Sequence of chain 1.D:
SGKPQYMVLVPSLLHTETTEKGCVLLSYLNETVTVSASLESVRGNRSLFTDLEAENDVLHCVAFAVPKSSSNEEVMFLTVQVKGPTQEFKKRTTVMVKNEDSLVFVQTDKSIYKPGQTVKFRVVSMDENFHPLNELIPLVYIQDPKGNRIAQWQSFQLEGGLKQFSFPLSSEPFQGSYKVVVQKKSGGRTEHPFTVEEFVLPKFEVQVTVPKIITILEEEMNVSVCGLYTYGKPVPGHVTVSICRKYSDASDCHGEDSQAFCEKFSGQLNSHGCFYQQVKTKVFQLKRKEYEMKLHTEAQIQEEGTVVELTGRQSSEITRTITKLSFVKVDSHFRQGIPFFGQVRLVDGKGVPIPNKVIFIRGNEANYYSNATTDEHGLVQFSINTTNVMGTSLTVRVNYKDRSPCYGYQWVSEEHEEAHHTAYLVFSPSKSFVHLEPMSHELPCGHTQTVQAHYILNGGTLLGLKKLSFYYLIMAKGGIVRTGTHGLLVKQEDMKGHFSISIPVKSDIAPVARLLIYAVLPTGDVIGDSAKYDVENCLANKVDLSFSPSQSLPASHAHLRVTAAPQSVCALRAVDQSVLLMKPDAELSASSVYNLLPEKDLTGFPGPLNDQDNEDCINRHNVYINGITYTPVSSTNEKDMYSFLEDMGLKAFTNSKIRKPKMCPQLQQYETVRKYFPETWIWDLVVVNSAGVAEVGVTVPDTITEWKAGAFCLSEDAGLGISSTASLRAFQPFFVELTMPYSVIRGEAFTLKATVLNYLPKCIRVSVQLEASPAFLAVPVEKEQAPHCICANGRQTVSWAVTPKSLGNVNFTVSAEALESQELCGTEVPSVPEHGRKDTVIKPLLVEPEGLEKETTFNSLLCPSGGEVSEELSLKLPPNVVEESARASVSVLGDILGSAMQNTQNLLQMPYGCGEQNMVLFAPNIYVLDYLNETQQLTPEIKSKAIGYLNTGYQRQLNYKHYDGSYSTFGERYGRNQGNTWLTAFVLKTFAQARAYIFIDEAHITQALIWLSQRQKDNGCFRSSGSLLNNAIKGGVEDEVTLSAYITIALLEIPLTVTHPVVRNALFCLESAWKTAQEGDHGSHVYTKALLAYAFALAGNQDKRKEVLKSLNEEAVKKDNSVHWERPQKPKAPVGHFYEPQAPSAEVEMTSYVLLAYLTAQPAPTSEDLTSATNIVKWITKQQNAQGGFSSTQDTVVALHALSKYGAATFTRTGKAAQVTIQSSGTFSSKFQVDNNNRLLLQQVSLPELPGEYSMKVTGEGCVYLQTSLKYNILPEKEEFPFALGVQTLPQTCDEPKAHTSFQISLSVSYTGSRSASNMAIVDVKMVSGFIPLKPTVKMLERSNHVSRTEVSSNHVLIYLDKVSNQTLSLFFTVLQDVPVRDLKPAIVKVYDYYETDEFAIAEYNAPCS

Binding-site contacts:
Ligand atom C7 contacts residue ASN991 of chain 1.D at 3.6 Å.
Ligand atom O6 contacts residue GLY1265 of chain 1.D at 2.9 Å (h-bond).
Ligand atom O6 contacts residue GLU992 of chain 1.D at 2.5 Å (salt-bridge).
Ligand atom C5 contacts residue ASN991 of chain 1.D at 3.5 Å.
Ligand atom C6 contacts residue GLU992 of chain 1.D at 3.7 Å.
Ligand atom C4 contacts residue ASN991 of chain 1.D at 4.0 Å.
Ligand atom C5 contacts residue GLN994 of chain 1.D at 3.7 Å.
Ligand atom C1 contacts residue GLN994 of chain 1.D at 4.3 Å.
Ligand atom C5 contacts residue GLU992 of chain 1.D at 4.4 Å.
Ligand atom C1 contacts residue ASN991 of chain 1.D at 1.3 Å.
Ligand atom O6 contacts residue GLN994 of chain 1.D at 2.4 Å (h-bond).
Ligand atom O5 contacts residue GLU992 of chain 1.D at 3.3 Å.
Ligand atom C1 contacts residue GLU992 of chain 1.D at 4.2 Å.
Ligand atom O6 contacts residue ALA1266 of chain 1.D at 4.2 Å.
Ligand atom C6 contacts residue GLY1265 of chain 1.D at 3.5 Å.
Ligand atom C3 contacts residue ASN991 of chain 1.D at 3.6 Å.
Ligand atom O5 contacts residue ASN991 of chain 1.D at 2.2 Å (h-bond).
Ligand atom C6 contacts residue ALA1266 of chain 1.D at 4.1 Å (hydrophobic).
Ligand atom O6 contacts residue ASN991 of chain 1.D at 4.3 Å.
Ligand atom O7 contacts residue ASN991 of chain 1.D at 3.4 Å (h-bond).
Ligand atom C2 contacts residue ASN991 of chain 1.D at 2.3 Å.
Ligand atom C6 contacts residue GLN994 of chain 1.D at 3.6 Å.
Ligand atom N2 contacts residue ASN991 of chain 1.D at 2.8 Å (h-bond).
Ligand atom O5 contacts residue GLN994 of chain 1.D at 3.5 Å (h-bond).

This protein binds this small molecule.
Small molecule (SMILES): CC(=O)N[C@@H]1[C@@H](O)[C@H](O)[C@@H](CO)O[C@H]1O